Sequence of chain 3.B:
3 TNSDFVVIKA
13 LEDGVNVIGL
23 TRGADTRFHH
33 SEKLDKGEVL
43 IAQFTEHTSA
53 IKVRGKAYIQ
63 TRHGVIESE

The protein below binds the small molecule below.
Small molecule (SMILES): N[C@@H](Cc1c[nH]c2ccccc12)C(=O)O

Sequence of chain 3.A:
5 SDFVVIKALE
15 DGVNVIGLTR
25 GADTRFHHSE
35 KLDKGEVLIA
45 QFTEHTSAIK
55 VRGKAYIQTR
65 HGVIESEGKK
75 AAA

Binding-site contacts:
Ligand atom CH2 contacts residue GLY21 of chain 3.B at 3.5 Å.
Ligand atom CE3 contacts residue HIS31 of chain 3.B at 3.8 Å.
Ligand atom C contacts residue THR50 of chain 3.B at 3.9 Å.
Ligand atom OXT contacts residue SER51 of chain 3.A at 2.7 Å (h-bond).
Ligand atom CD1 contacts residue THR47 of chain 3.B at 3.9 Å.
Ligand atom CE2 contacts residue GLN45 of chain 3.B at 3.9 Å.
Ligand atom O contacts residue HIS49 of chain 3.B at 3.8 Å.
Ligand atom CZ3 contacts residue GLY21 of chain 3.B at 3.7 Å.
Ligand atom CZ2 contacts residue ALA44 of chain 3.B at 3.8 Å (hydrophobic).
Ligand atom CB contacts residue THR28 of chain 3.A at 3.5 Å.
Ligand atom OXT contacts residue THR47 of chain 3.B at 3.6 Å.
Ligand atom OXT contacts residue ARG24 of chain 3.A at 3.5 Å.
Ligand atom C contacts residue GLY25 of chain 3.A at 3.4 Å.
Ligand atom CG contacts residue SER51 of chain 3.A at 3.9 Å.
Ligand atom CZ2 contacts residue THR50 of chain 3.B at 3.9 Å.
Ligand atom N contacts residue THR28 of chain 3.A at 2.8 Å (h-bond).
Ligand atom CD2 contacts residue THR50 of chain 3.B at 4.0 Å.
Ligand atom O contacts residue GLY25 of chain 3.A at 3.8 Å.
Ligand atom CA contacts residue THR23 of chain 3.A at 3.8 Å.
Ligand atom CZ2 contacts residue ILE53 of chain 3.B at 3.8 Å (hydrophobic).
Ligand atom OXT contacts residue GLY25 of chain 3.A at 3.1 Å (h-bond).
Ligand atom CB contacts residue SER51 of chain 3.A at 3.4 Å.
Ligand atom CA contacts residue SER51 of chain 3.A at 3.9 Å.
Ligand atom N contacts residue GLY25 of chain 3.A at 2.8 Å (h-bond).
Ligand atom OXT contacts residue THR23 of chain 3.A at 3.8 Å.
Ligand atom O contacts residue THR50 of chain 3.B at 2.9 Å (h-bond).
Ligand atom N contacts residue THR23 of chain 3.A at 2.8 Å (h-bond).
Ligand atom CA contacts residue THR28 of chain 3.A at 3.2 Å.
Ligand atom CE2 contacts residue ALA44 of chain 3.B at 3.9 Å (hydrophobic).
Ligand atom NE1 contacts residue GLN45 of chain 3.B at 2.8 Å (h-bond).
Ligand atom CB contacts residue THR23 of chain 3.A at 3.7 Å.
Ligand atom CD1 contacts residue SER51 of chain 3.A at 3.5 Å.
Ligand atom CD1 contacts residue GLN45 of chain 3.B at 3.5 Å.
Ligand atom O contacts residue THR47 of chain 3.B at 2.6 Å (h-bond).
Ligand atom CD1 contacts residue ALA52 of chain 3.A at 4.0 Å (hydrophobic).
Ligand atom NE1 contacts residue ALA44 of chain 3.B at 3.8 Å.
Ligand atom C contacts residue SER51 of chain 3.A at 3.5 Å.
Ligand atom C contacts residue THR47 of chain 3.B at 3.5 Å.
Ligand atom N contacts residue ASP27 of chain 3.A at 3.1 Å (salt-bridge).
Ligand atom CA contacts residue GLY25 of chain 3.A at 3.5 Å.